Sequence of chain 1.B:
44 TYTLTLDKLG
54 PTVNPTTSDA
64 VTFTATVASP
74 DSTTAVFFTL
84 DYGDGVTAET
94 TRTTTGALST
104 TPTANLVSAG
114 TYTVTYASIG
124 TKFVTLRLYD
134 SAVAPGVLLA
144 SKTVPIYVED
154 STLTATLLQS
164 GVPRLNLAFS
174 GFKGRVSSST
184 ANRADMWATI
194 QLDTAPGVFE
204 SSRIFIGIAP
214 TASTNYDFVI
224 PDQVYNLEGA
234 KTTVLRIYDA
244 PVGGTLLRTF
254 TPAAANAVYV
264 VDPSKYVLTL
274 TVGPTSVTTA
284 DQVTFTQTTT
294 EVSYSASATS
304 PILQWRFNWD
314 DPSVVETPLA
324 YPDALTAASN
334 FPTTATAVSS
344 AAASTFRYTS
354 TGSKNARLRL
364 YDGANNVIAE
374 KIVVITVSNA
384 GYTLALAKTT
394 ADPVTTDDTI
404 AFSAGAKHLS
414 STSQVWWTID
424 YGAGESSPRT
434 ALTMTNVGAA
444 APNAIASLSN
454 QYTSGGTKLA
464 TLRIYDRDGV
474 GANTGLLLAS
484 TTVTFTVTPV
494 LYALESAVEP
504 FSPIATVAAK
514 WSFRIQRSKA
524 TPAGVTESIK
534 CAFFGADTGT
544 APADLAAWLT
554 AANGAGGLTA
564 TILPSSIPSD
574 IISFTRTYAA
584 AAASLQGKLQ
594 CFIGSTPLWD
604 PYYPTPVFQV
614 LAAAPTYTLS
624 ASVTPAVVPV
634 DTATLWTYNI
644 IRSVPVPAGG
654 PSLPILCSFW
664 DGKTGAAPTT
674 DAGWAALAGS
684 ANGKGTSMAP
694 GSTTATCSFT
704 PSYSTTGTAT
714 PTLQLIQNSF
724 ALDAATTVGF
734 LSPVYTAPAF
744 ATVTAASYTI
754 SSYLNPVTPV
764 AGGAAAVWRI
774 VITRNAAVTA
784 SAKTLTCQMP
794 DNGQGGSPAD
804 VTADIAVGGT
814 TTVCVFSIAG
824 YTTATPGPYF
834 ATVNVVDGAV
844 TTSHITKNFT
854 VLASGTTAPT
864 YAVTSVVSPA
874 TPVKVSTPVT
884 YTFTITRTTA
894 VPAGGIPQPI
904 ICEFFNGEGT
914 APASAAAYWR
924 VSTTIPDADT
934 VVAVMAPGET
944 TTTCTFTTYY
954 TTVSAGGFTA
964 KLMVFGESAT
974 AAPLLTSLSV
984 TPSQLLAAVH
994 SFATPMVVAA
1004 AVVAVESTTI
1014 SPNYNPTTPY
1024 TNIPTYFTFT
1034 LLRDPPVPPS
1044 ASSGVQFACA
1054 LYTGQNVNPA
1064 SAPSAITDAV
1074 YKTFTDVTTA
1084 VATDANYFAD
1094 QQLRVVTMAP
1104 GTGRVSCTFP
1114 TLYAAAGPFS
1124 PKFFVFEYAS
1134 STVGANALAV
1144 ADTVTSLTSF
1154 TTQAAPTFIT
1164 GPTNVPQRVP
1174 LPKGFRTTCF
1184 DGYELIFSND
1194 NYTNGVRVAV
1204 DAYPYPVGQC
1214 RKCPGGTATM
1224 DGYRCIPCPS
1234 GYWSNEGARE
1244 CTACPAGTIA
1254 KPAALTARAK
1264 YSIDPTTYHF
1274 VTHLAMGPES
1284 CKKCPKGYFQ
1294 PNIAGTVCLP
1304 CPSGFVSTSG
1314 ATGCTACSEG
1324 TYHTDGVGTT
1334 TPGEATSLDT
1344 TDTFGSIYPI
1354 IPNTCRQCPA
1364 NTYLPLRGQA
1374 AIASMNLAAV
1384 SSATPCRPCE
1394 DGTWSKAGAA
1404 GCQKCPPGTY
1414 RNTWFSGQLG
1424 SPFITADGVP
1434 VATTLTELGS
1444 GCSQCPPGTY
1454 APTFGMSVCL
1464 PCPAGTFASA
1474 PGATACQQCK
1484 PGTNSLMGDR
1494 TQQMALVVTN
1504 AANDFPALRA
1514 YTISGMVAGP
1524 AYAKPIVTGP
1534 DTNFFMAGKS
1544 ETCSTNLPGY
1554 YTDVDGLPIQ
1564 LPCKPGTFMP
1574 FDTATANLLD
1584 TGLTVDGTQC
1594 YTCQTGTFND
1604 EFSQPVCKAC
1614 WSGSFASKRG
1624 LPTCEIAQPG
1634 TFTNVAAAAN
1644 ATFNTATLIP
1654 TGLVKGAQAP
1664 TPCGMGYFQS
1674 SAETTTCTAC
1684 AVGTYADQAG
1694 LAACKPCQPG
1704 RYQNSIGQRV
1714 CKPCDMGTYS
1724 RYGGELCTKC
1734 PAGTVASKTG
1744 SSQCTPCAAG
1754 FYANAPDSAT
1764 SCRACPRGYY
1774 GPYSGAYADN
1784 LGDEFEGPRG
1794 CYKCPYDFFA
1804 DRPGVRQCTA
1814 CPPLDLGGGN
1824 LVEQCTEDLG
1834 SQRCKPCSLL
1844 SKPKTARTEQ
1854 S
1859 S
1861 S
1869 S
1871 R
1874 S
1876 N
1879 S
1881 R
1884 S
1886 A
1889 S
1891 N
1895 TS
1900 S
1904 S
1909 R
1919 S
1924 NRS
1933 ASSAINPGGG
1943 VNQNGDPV

Binding-site contacts:
Ligand atom O2 contacts residue HYP1878 of chain 1.B at 4.2 Å.
Ligand atom C3 contacts residue ARG1881 of chain 1.B at 3.4 Å.
Ligand atom O2 contacts residue ARG1881 of chain 1.B at 3.7 Å.
Ligand atom C1 contacts residue HYP1880 of chain 1.B at 1.4 Å.
Ligand atom C1 contacts residue SER1879 of chain 1.B at 4.0 Å.
Ligand atom C4 contacts residue HYP1880 of chain 1.B at 3.1 Å.
Ligand atom O4 contacts residue HYP1877 of chain 1.B at 4.3 Å.
Ligand atom C3 contacts residue HYP1880 of chain 1.B at 3.5 Å.
Ligand atom C5 contacts residue HYP1877 of chain 1.B at 3.9 Å.
Ligand atom O4 contacts residue HYP1880 of chain 1.B at 2.3 Å (h-bond).
Ligand atom O3 contacts residue ARG1881 of chain 1.B at 2.4 Å (salt-bridge).
Ligand atom C5 contacts residue HYP1880 of chain 1.B at 4.5 Å.
Ligand atom C5 contacts residue HYP1878 of chain 1.B at 3.9 Å.
Ligand atom C4 contacts residue HYP1878 of chain 1.B at 3.7 Å.
Ligand atom O3 contacts residue HYP1880 of chain 1.B at 4.4 Å.
Ligand atom C4 contacts residue HYP1877 of chain 1.B at 4.1 Å.
Ligand atom O4 contacts residue SER1879 of chain 1.B at 4.3 Å.
Ligand atom O2 contacts residue HYP1880 of chain 1.B at 3.5 Å (h-bond).
Ligand atom C2 contacts residue HYP1878 of chain 1.B at 3.5 Å.
Ligand atom C1 contacts residue HYP1878 of chain 1.B at 3.2 Å.
Ligand atom C4 contacts residue ARG1881 of chain 1.B at 4.4 Å.
Ligand atom O4 contacts residue HYP1878 of chain 1.B at 3.3 Å.
Ligand atom C2 contacts residue HYP1880 of chain 1.B at 2.5 Å.
Ligand atom C2 contacts residue ARG1881 of chain 1.B at 3.5 Å.

A protein and the small-molecule ligand that binds it are described below.
Small molecule (SMILES): OC[C@@H]1OC[C@H](O[C@H]2O[C@@H](CO)[C@H](O)[C@H]2O[C@H]2O[C@@H](CO)[C@H](O)[C@H]2O)[C@H]1O